Binding-site contacts:
Ligand atom CB contacts residue ARG35 of chain 53.D at 4.1 Å.
Ligand atom N contacts residue ASP243 of chain 53.D at 3.2 Å (salt-bridge).
Ligand atom C contacts residue ARG35 of chain 53.D at 4.4 Å.
Ligand atom CG2 contacts residue LEU40 of chain 53.D at 4.2 Å (hydrophobic).
Ligand atom CG contacts residue LEU40 of chain 53.D at 4.4 Å (hydrophobic).
Ligand atom O contacts residue ARG35 of chain 53.D at 3.4 Å (salt-bridge).
Ligand atom CB contacts residue ARG29 of chain 53.D at 4.1 Å.
Ligand atom CB contacts residue LEU40 of chain 53.D at 4.1 Å (hydrophobic).
Ligand atom N contacts residue ASP243 of chain 53.D at 2.8 Å (salt-bridge).
Ligand atom OE1 contacts residue ARG36 of chain 53.D at 3.8 Å.
Ligand atom CD1 contacts residue LEU40 of chain 53.D at 3.8 Å (hydrophobic).
Ligand atom CG2 contacts residue PRO43 of chain 53.D at 3.9 Å (hydrophobic).
Ligand atom N contacts residue ARG35 of chain 53.D at 4.1 Å.
Ligand atom CA contacts residue ASP243 of chain 53.D at 3.3 Å.
Ligand atom CA contacts residue PRO43 of chain 53.D at 4.4 Å (hydrophobic).
Ligand atom C contacts residue ASP243 of chain 53.D at 3.9 Å.
Ligand atom CD contacts residue ARG36 of chain 53.D at 4.1 Å.
Ligand atom CD1 contacts residue LEU32 of chain 53.D at 3.8 Å (hydrophobic).
Ligand atom CA contacts residue ASP243 of chain 53.D at 4.4 Å.
Ligand atom O contacts residue ASP243 of chain 53.D at 4.1 Å.
Ligand atom CB contacts residue ASP243 of chain 53.D at 4.3 Å.
Ligand atom CG2 contacts residue ASP243 of chain 53.D at 3.3 Å.
Ligand atom O contacts residue ARG35 of chain 53.D at 3.1 Å (salt-bridge).
Ligand atom C contacts residue ARG36 of chain 53.D at 3.2 Å.
Ligand atom CG1 contacts residue ARG35 of chain 53.D at 4.2 Å.
Ligand atom C contacts residue ARG35 of chain 53.D at 3.6 Å.
Ligand atom CD1 contacts residue ARG29 of chain 53.D at 4.4 Å.
Ligand atom CB contacts residue PRO43 of chain 53.D at 3.8 Å (hydrophobic).
Ligand atom CA contacts residue ARG35 of chain 53.D at 3.9 Å.
Ligand atom CA contacts residue ARG29 of chain 53.D at 4.0 Å.
Ligand atom NE2 contacts residue ARG36 of chain 53.D at 3.9 Å.
Ligand atom C contacts residue ASP243 of chain 53.D at 3.8 Å.
Ligand atom O contacts residue ARG29 of chain 53.D at 3.8 Å.
Ligand atom OG contacts residue ARG29 of chain 53.D at 4.3 Å.
Ligand atom CB contacts residue ARG35 of chain 53.D at 3.5 Å.
Ligand atom OG contacts residue ILE25 of chain 53.D at 4.0 Å.
Ligand atom O contacts residue ARG36 of chain 53.D at 3.6 Å (salt-bridge).
Ligand atom CD1 contacts residue ARG35 of chain 53.D at 4.5 Å.
Ligand atom CA contacts residue ASP243 of chain 53.D at 4.3 Å.
Ligand atom N contacts residue PRO43 of chain 53.D at 4.4 Å.

Sequence of chain 53.D:
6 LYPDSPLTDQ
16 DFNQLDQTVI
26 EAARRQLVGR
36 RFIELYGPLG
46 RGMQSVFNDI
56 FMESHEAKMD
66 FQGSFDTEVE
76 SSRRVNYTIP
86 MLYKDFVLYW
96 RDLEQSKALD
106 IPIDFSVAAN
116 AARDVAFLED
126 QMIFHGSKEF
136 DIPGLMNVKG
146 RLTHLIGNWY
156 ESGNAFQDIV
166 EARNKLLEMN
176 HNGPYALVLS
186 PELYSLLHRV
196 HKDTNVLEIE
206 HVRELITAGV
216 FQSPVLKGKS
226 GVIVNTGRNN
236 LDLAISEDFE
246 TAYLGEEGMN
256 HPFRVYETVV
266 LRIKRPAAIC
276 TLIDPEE

This protein binds this small molecule.
Small molecule (SMILES): CC[C@H](C)[C@H](NC(=O)[C@H](CC(C)C)NC(=O)[C@H](CO)NC(=O)CNC(=O)[C@@H](NC(=O)[C@@H](N)[C@@H](C)O)C(C)C)C(=O)N[C@H](C=O)CCC(N)=O